Sequence of chain 22.F:
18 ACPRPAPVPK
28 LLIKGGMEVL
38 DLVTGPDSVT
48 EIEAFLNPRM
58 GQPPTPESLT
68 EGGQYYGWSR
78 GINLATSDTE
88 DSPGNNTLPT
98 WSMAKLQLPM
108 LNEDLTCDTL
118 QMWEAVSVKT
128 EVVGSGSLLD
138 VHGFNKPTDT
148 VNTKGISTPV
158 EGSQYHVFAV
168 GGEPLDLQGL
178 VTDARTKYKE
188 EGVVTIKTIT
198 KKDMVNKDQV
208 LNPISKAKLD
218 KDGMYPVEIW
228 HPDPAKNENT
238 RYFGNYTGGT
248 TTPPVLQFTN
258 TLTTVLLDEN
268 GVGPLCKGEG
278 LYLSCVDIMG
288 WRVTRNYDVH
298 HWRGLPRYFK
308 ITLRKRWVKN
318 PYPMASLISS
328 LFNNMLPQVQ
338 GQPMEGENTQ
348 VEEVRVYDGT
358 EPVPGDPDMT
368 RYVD

The small molecule below binds the protein below.
Small molecule (SMILES): CC(=O)N[C@H]1[C@H]([C@H](O)[C@H](O)CO)O[C@@](O[C@H]2[C@@H](O)[C@@H](CO)O[C@@H](O[C@H]3[C@H](O)[C@@H](O)[C@H](O)O[C@@H]3CO)[C@@H]2O)(C(=O)O)C[C@@H]1O

Sequence of chain 23.F:
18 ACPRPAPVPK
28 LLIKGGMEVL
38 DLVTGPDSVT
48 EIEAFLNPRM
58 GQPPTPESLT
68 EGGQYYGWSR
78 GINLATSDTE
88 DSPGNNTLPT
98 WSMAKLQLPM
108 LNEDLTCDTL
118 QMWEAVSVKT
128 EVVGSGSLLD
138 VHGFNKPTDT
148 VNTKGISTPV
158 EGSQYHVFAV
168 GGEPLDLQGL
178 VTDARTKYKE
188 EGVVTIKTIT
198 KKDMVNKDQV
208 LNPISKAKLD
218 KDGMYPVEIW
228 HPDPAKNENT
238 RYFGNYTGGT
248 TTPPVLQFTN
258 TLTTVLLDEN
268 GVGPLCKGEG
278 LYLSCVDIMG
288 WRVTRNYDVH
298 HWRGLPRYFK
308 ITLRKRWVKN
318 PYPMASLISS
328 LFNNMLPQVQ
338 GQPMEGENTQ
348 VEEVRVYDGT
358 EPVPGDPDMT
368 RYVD

Binding-site contacts:
Ligand atom O3 contacts residue GLY78 of chain 23.F at 3.7 Å.
Ligand atom N5 contacts residue TYR72 of chain 23.F at 3.1 Å (h-bond).
Ligand atom C1 contacts residue TYR72 of chain 23.F at 3.8 Å (hydrophobic).
Ligand atom O1A contacts residue GLY78 of chain 23.F at 3.7 Å.
Ligand atom C7 contacts residue TYR72 of chain 23.F at 4.2 Å (hydrophobic).
Ligand atom O4 contacts residue VAL296 of chain 23.F at 3.8 Å.
Ligand atom C3 contacts residue VAL296 of chain 23.F at 3.5 Å (hydrophobic).
Ligand atom C4 contacts residue HIS298 of chain 23.F at 4.1 Å.
Ligand atom C6 contacts residue THR94 of chain 23.F at 4.2 Å.
Ligand atom C3 contacts residue ARG77 of chain 23.F at 3.9 Å.
Ligand atom C10 contacts residue TYR72 of chain 23.F at 4.1 Å (hydrophobic).
Ligand atom O4 contacts residue ASN80 of chain 23.F at 4.2 Å.
Ligand atom C5 contacts residue TYR72 of chain 23.F at 3.6 Å (hydrophobic).
Ligand atom O8 contacts residue ARG77 of chain 23.F at 3.9 Å.
Ligand atom C6 contacts residue ASN93 of chain 23.F at 3.1 Å.
Ligand atom C11 contacts residue ASP85 of chain 22.F at 3.7 Å.
Ligand atom O8 contacts residue TYR72 of chain 23.F at 4.2 Å.
Ligand atom C3 contacts residue GLY78 of chain 23.F at 4.2 Å.
Ligand atom C6 contacts residue TYR72 of chain 23.F at 3.6 Å (hydrophobic).
Ligand atom C3 contacts residue GLY78 of chain 23.F at 4.0 Å.
Ligand atom C2 contacts residue GLY78 of chain 23.F at 4.2 Å.
Ligand atom C3 contacts residue HIS298 of chain 23.F at 4.1 Å.
Ligand atom O1A contacts residue ARG77 of chain 23.F at 3.0 Å (salt-bridge).
Ligand atom O1B contacts residue TYR72 of chain 23.F at 4.1 Å.
Ligand atom O10 contacts residue THR291 of chain 23.F at 3.7 Å.
Ligand atom O6 contacts residue ASN93 of chain 23.F at 2.9 Å (h-bond).
Ligand atom O10 contacts residue ASN293 of chain 23.F at 3.5 Å (h-bond).
Ligand atom O4 contacts residue HIS298 of chain 23.F at 3.1 Å (h-bond).
Ligand atom O4 contacts residue TYR72 of chain 23.F at 4.3 Å.
Ligand atom C4 contacts residue VAL296 of chain 23.F at 4.3 Å (hydrophobic).
Ligand atom O1B contacts residue ARG77 of chain 23.F at 2.9 Å (salt-bridge).
Ligand atom O3 contacts residue ASN80 of chain 23.F at 4.0 Å.
Ligand atom O4 contacts residue THR291 of chain 23.F at 3.3 Å.
Ligand atom O1A contacts residue TYR72 of chain 23.F at 3.2 Å.
Ligand atom O4 contacts residue ILE79 of chain 23.F at 3.5 Å (h-bond).
Ligand atom C4 contacts residue GLY78 of chain 23.F at 3.4 Å.
Ligand atom C4 contacts residue TYR72 of chain 23.F at 3.5 Å (hydrophobic).
Ligand atom C1 contacts residue ARG77 of chain 23.F at 3.5 Å.
Ligand atom C5 contacts residue ASN93 of chain 23.F at 4.2 Å.
Ligand atom O4 contacts residue GLY78 of chain 23.F at 3.1 Å.